Binding-site contacts:
Ligand atom N2 contacts residue ASN12 of chain 15.C at 3.8 Å.
Ligand atom O7 contacts residue ASN12 of chain 15.C at 3.7 Å.
Ligand atom C2 contacts residue ASN12 of chain 15.C at 3.2 Å.
Ligand atom C1 contacts residue ASN12 of chain 15.C at 2.2 Å.
Ligand atom C7 contacts residue ASN12 of chain 15.C at 3.9 Å.
Ligand atom O5 contacts residue ASN12 of chain 15.C at 2.7 Å (h-bond).
Ligand atom C5 contacts residue ASN12 of chain 15.C at 4.1 Å.

A small-molecule ligand and the protein it binds are described below.
Small molecule (SMILES): CC(=O)N[C@H]1[C@H](O[C@H]2[C@H](O)[C@@H](NC(C)=O)CO[C@@H]2CO)O[C@H](CO)[C@@H](O)[C@@H]1O

Sequence of chain 15.C:
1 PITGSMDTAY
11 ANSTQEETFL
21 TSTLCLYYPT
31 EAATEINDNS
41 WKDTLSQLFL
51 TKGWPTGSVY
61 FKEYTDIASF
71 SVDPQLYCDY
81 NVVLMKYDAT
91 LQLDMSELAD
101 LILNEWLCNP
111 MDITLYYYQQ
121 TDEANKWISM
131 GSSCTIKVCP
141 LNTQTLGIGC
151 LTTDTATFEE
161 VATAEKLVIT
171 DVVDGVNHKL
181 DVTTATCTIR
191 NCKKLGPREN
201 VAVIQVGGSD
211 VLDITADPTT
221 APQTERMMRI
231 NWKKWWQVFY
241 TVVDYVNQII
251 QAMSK